Sequence of chain 1.A:
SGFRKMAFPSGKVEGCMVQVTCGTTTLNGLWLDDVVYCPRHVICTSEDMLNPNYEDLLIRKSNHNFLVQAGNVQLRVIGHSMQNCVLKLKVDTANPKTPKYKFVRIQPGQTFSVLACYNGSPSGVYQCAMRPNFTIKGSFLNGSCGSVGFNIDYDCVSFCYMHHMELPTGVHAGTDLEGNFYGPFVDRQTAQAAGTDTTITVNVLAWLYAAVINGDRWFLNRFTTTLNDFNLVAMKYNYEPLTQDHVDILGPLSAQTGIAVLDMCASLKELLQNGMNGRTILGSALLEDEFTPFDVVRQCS

A small-molecule ligand and the protein it binds are described below.
Small molecule (SMILES): CN(C)CC(=O)NC[C@@]1(C(=O)Nc2cncc3ccccc23)CCOc2ccc(Cl)cc21

Sequence of chain 1.B:
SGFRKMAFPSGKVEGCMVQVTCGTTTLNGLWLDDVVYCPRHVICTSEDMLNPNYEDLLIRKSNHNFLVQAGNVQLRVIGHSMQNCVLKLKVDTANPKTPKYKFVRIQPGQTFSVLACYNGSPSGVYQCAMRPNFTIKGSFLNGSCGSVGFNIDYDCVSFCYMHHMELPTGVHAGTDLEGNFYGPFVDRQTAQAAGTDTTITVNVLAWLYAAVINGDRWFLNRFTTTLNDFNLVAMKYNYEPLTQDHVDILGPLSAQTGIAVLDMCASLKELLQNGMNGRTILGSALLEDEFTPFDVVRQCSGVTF

Binding-site contacts:
Ligand atom N3 contacts residue HIS163 of chain 1.B at 2.7 Å (h-bond).
Ligand atom C17 contacts residue LEU141 of chain 1.B at 3.7 Å (hydrophobic).
Ligand atom C12 contacts residue MET165 of chain 1.B at 3.6 Å (hydrophobic).
Ligand atom C12 contacts residue HIS164 of chain 1.B at 3.5 Å.
Ligand atom CL contacts residue HIS41 of chain 1.B at 3.4 Å.
Ligand atom C19 contacts residue GLU166 of chain 1.B at 3.4 Å.
Ligand atom O contacts residue ASN142 of chain 1.B at 3.5 Å (h-bond).
Ligand atom N3 contacts residue SER144 of chain 1.B at 3.5 Å (h-bond).
Ligand atom C19 contacts residue LEU141 of chain 1.B at 3.7 Å (hydrophobic).
Ligand atom C11 contacts residue MET165 of chain 1.B at 3.5 Å (hydrophobic).
Ligand atom C17 contacts residue HIS163 of chain 1.B at 3.8 Å.
Ligand atom C11 contacts residue MET49 of chain 1.B at 3.5 Å (hydrophobic).
Ligand atom O2 contacts residue MET165 of chain 1.B at 3.3 Å.
Ligand atom C17 contacts residue GLU166 of chain 1.B at 3.6 Å.
Ligand atom C1 contacts residue THR45 of chain 1.B at 3.5 Å.
Ligand atom C10 contacts residue MET165 of chain 1.B at 3.6 Å (hydrophobic).
Ligand atom C16 contacts residue GLU166 of chain 1.B at 3.8 Å.
Ligand atom CL contacts residue ASP187 of chain 1.B at 3.5 Å.
Ligand atom C19 contacts residue PHE140 of chain 1.B at 3.4 Å (hydrophobic).
Ligand atom C9 contacts residue ARG188 of chain 1.B at 3.8 Å.
Ligand atom N contacts residue MET49 of chain 1.B at 3.5 Å.
Ligand atom C17 contacts residue PHE140 of chain 1.B at 3.5 Å (hydrophobic).
Ligand atom CL contacts residue HIS164 of chain 1.B at 3.7 Å.
Ligand atom C1 contacts residue CYS44 of chain 1.B at 3.6 Å (hydrophobic).
Ligand atom C16 contacts residue HIS163 of chain 1.B at 3.3 Å.
Ligand atom C10 contacts residue MET49 of chain 1.B at 3.5 Å (hydrophobic).
Ligand atom C22 contacts residue ASN142 of chain 1.B at 3.8 Å.
Ligand atom CL contacts residue MET165 of chain 1.B at 3.7 Å.
Ligand atom C18 contacts residue GLU166 of chain 1.B at 3.7 Å.
Ligand atom C10 contacts residue DMS1 of chain 1.N at 3.7 Å.
Ligand atom C18 contacts residue LEU141 of chain 1.B at 3.8 Å (hydrophobic).
Ligand atom C16 contacts residue CYS145 of chain 1.B at 3.8 Å (hydrophobic).
Ligand atom C10 contacts residue ARG188 of chain 1.B at 3.6 Å.
Ligand atom C9 contacts residue MET49 of chain 1.B at 3.7 Å (hydrophobic).
Ligand atom O2 contacts residue GLU166 of chain 1.B at 3.1 Å (salt-bridge).
Ligand atom C19 contacts residue SER1 of chain 1.A at 3.8 Å.
Ligand atom C9 contacts residue DMS1 of chain 1.N at 3.3 Å.
Ligand atom C1 contacts residue MET49 of chain 1.B at 3.5 Å (hydrophobic).
Ligand atom C19 contacts residue ASN142 of chain 1.B at 3.8 Å.
Ligand atom O1 contacts residue GLN189 of chain 1.B at 3.1 Å (h-bond).